The protein below binds the small molecule below.
Small molecule (SMILES): CC(=O)N[C@@H]1[C@@H](O)[C@H](O)[C@@H](CO)O[C@H]1O

Sequence of chain 2.A:
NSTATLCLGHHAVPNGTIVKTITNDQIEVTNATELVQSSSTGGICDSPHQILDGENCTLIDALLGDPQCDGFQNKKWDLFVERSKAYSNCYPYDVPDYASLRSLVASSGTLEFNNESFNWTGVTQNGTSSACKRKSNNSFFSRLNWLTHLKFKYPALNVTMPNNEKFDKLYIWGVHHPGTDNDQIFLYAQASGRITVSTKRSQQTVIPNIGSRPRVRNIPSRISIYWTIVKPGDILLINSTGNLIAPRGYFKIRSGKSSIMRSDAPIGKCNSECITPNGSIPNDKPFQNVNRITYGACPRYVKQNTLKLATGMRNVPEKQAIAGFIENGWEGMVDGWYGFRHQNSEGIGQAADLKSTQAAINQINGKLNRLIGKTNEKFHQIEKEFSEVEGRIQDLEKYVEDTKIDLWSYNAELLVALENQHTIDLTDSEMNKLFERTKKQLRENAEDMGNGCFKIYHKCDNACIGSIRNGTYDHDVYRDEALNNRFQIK

Binding-site contacts:
Ligand atom C5 contacts residue TYR94 of chain 2.A at 4.1 Å (hydrophobic).
Ligand atom C6 contacts residue TYR94 of chain 2.A at 3.9 Å (hydrophobic).
Ligand atom C5 contacts residue ASN63 of chain 2.A at 3.6 Å.
Ligand atom O5 contacts residue TYR94 of chain 2.A at 3.1 Å (h-bond).
Ligand atom N2 contacts residue ASN63 of chain 2.A at 3.0 Å (h-bond).
Ligand atom C4 contacts residue ASN63 of chain 2.A at 4.2 Å.
Ligand atom C8 contacts residue GLU62 of chain 2.A at 3.5 Å.
Ligand atom O5 contacts residue ASN63 of chain 2.A at 2.3 Å (h-bond).
Ligand atom C1 contacts residue ASN63 of chain 2.A at 1.4 Å.
Ligand atom C2 contacts residue ASN63 of chain 2.A at 2.6 Å.
Ligand atom C3 contacts residue ASN63 of chain 2.A at 3.9 Å.
Ligand atom C1 contacts residue TYR94 of chain 2.A at 4.1 Å (hydrophobic).
Ligand atom O7 contacts residue ASN63 of chain 2.A at 3.6 Å (h-bond).
Ligand atom O6 contacts residue TYR94 of chain 2.A at 3.2 Å (h-bond).
Ligand atom C7 contacts residue ASN63 of chain 2.A at 3.5 Å.